Sequence of chain 7.PA:
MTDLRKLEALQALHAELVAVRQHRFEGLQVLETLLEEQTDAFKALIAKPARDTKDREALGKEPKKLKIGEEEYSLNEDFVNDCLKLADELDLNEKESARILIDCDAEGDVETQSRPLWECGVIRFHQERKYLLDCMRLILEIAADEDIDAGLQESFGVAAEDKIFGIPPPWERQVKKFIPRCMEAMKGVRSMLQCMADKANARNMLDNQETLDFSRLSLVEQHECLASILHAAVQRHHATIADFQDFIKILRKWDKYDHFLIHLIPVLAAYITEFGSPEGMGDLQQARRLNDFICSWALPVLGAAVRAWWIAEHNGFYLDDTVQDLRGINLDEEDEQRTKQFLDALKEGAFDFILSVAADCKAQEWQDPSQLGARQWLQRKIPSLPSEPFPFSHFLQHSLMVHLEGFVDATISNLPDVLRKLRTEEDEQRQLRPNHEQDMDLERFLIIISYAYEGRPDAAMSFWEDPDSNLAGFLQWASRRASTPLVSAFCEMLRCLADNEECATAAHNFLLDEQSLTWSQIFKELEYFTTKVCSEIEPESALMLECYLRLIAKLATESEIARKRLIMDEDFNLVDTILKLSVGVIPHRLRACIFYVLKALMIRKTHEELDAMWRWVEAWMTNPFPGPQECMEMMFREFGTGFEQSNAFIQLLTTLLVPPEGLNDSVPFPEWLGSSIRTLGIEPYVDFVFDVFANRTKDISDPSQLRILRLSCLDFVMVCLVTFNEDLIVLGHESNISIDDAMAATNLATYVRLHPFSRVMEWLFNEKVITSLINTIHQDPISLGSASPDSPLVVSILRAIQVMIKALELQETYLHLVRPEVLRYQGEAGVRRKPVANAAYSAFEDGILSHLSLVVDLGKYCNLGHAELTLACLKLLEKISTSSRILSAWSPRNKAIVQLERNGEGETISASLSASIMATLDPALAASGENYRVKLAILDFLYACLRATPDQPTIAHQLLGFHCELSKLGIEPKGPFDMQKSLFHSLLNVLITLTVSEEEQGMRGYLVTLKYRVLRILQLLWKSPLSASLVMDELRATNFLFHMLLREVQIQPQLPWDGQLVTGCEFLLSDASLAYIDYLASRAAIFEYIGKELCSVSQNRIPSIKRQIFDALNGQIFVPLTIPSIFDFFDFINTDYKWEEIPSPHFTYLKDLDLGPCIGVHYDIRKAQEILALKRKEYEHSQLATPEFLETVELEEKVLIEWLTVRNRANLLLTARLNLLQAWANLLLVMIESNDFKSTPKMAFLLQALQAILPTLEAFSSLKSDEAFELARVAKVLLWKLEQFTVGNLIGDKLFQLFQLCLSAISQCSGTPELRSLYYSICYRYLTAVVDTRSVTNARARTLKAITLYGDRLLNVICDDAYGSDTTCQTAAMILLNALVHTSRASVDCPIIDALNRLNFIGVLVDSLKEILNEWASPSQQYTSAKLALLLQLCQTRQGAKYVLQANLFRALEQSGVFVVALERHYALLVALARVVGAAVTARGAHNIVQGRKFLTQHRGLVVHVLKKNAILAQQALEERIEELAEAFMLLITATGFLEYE

Binding-site contacts:
Ligand atom C contacts residue HIS1126 of chain 7.PA at 4.0 Å.
Ligand atom CG contacts residue THR1121 of chain 7.PA at 3.3 Å.
Ligand atom OH contacts residue GLN1063 of chain 7.PA at 3.7 Å.
Ligand atom O contacts residue HIS1126 of chain 7.PA at 3.3 Å (h-bond).
Ligand atom CZ contacts residue GLN1063 of chain 7.PA at 4.1 Å.
Ligand atom O contacts residue VAL1202 of chain 7.PA at 3.2 Å.
Ligand atom CD2 contacts residue HIS1126 of chain 7.PA at 3.4 Å.
Ligand atom CD1 contacts residue ASN1122 of chain 7.PA at 4.3 Å.
Ligand atom CG contacts residue GLN1063 of chain 7.PA at 4.3 Å.
Ligand atom CD1 contacts residue ALA1120 of chain 7.PA at 4.3 Å (hydrophobic).
Ligand atom CD2 contacts residue PHE1125 of chain 7.PA at 4.2 Å (hydrophobic).
Ligand atom CD1 contacts residue GLN1063 of chain 7.PA at 3.8 Å.
Ligand atom CD2 contacts residue THR1121 of chain 7.PA at 4.0 Å.
Ligand atom OH contacts residue HIS1068 of chain 7.PA at 3.8 Å.
Ligand atom OH contacts residue ASN1072 of chain 7.PA at 3.1 Å (h-bond).
Ligand atom CG2 contacts residue GLN1063 of chain 7.PA at 3.3 Å.
Ligand atom CA contacts residue GLN1063 of chain 7.PA at 4.3 Å.
Ligand atom O contacts residue GLN1063 of chain 7.PA at 2.9 Å (h-bond).
Ligand atom CD2 contacts residue ALA1120 of chain 7.PA at 3.5 Å (hydrophobic).
Ligand atom CE1 contacts residue ASN1072 of chain 7.PA at 3.3 Å.
Ligand atom CD2 contacts residue THR1121 of chain 7.PA at 4.3 Å.
Ligand atom C contacts residue VAL1202 of chain 7.PA at 4.2 Å (hydrophobic).
Ligand atom CB contacts residue THR1121 of chain 7.PA at 3.3 Å.
Ligand atom CG contacts residue ASN1072 of chain 7.PA at 4.2 Å.
Ligand atom C contacts residue GLN1063 of chain 7.PA at 3.9 Å.
Ligand atom CZ contacts residue ASN1072 of chain 7.PA at 3.5 Å.
Ligand atom SD contacts residue ASN1072 of chain 7.PA at 3.7 Å.
Ligand atom CG contacts residue ALA1120 of chain 7.PA at 4.4 Å (hydrophobic).
Ligand atom CD1 contacts residue THR1121 of chain 7.PA at 3.0 Å.
Ligand atom CD2 contacts residue GLN1063 of chain 7.PA at 3.6 Å.
Ligand atom CA contacts residue HIS1126 of chain 7.PA at 4.3 Å.
Ligand atom CG contacts residue HIS1126 of chain 7.PA at 4.3 Å.
Ligand atom CE1 contacts residue THR1121 of chain 7.PA at 3.9 Å.
Ligand atom CE2 contacts residue GLN1063 of chain 7.PA at 3.3 Å.
Ligand atom CD1 contacts residue PHE1125 of chain 7.PA at 3.6 Å (hydrophobic).
Ligand atom CB contacts residue GLN1063 of chain 7.PA at 4.5 Å.
Ligand atom CD1 contacts residue ASN1072 of chain 7.PA at 4.0 Å.
Ligand atom CE2 contacts residue ASN1072 of chain 7.PA at 4.4 Å.
Ligand atom CD2 contacts residue LEU1129 of chain 7.PA at 4.2 Å (hydrophobic).
Ligand atom O contacts residue THR1121 of chain 7.PA at 4.0 Å.

This protein binds this small molecule.
Small molecule (SMILES): CC[C@H](C)[C@H](N)C(=O)N[C@@H](CC(C)C)C(=O)N1CCC[C@H]1C(=O)N[C@@H](CCSC)C(=O)N[C@@H](Cc1ccc(O)cc1)C(=O)N[C@@H](CCCCN)C(=O)N[C@@H](CC(C)C)C(=O)N[C@@H](CO)C(=O)N1CCC[C@H]1C=O